Sequence of chain 1.A:
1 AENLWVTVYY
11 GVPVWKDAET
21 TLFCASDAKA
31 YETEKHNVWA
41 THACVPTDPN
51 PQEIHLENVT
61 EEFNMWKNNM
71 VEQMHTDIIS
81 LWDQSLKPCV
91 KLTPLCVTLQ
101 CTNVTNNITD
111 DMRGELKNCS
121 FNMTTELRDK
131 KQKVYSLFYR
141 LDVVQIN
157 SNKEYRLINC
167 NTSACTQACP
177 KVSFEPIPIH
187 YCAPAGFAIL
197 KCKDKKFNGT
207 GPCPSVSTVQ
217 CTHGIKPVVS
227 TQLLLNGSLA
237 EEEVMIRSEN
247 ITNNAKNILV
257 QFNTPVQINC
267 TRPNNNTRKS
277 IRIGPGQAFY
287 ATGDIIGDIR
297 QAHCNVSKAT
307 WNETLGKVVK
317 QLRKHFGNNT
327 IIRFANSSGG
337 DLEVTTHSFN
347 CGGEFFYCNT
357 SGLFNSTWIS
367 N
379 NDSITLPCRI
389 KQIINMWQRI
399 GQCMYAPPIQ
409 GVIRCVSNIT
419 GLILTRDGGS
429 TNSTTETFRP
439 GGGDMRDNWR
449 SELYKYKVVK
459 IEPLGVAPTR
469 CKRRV

Binding-site contacts:
Ligand atom C3 contacts residue ASN204 of chain 1.A at 3.8 Å.
Ligand atom O5 contacts residue THR206 of chain 1.A at 3.9 Å.
Ligand atom N2 contacts residue ASN204 of chain 1.A at 2.9 Å (h-bond).
Ligand atom C5 contacts residue ASN204 of chain 1.A at 3.6 Å.
Ligand atom O7 contacts residue ASN204 of chain 1.A at 3.1 Å (h-bond).
Ligand atom C6 contacts residue THR206 of chain 1.A at 4.2 Å.
Ligand atom C8 contacts residue ASN204 of chain 1.A at 4.3 Å.
Ligand atom C4 contacts residue ASN204 of chain 1.A at 4.2 Å.
Ligand atom C5 contacts residue THR206 of chain 1.A at 3.7 Å.
Ligand atom C7 contacts residue ASN204 of chain 1.A at 3.2 Å.
Ligand atom C8 contacts residue SER244 of chain 1.A at 3.8 Å.
Ligand atom O6 contacts residue THR206 of chain 1.A at 4.5 Å.
Ligand atom O6 contacts residue ASN204 of chain 1.A at 3.9 Å.
Ligand atom C2 contacts residue ASN204 of chain 1.A at 2.4 Å.
Ligand atom C1 contacts residue THR206 of chain 1.A at 4.0 Å.
Ligand atom C1 contacts residue ASN204 of chain 1.A at 1.4 Å.
Ligand atom O5 contacts residue ASN204 of chain 1.A at 2.4 Å (h-bond).
Ligand atom O7 contacts residue HIS321 of chain 1.A at 4.0 Å.

A protein and the small-molecule ligand that binds it are described below.
Small molecule (SMILES): CC(=O)N[C@H]1[C@H](O[C@H]2[C@H](O)[C@@H](NC(C)=O)CO[C@@H]2CO)O[C@H](CO)[C@@H](O[C@@H]2O[C@H](CO)[C@@H](O)[C@H](O)[C@@H]2O)[C@@H]1O